A protein and the small-molecule ligand that binds it are described below.
Small molecule (SMILES): CC(=O)N[C@H]1[C@H](O[C@H]2[C@H](O)[C@@H](NC(C)=O)CO[C@@H]2CO)O[C@H](CO)[C@@H](O)[C@@H]1O

Sequence of chain 1.A:
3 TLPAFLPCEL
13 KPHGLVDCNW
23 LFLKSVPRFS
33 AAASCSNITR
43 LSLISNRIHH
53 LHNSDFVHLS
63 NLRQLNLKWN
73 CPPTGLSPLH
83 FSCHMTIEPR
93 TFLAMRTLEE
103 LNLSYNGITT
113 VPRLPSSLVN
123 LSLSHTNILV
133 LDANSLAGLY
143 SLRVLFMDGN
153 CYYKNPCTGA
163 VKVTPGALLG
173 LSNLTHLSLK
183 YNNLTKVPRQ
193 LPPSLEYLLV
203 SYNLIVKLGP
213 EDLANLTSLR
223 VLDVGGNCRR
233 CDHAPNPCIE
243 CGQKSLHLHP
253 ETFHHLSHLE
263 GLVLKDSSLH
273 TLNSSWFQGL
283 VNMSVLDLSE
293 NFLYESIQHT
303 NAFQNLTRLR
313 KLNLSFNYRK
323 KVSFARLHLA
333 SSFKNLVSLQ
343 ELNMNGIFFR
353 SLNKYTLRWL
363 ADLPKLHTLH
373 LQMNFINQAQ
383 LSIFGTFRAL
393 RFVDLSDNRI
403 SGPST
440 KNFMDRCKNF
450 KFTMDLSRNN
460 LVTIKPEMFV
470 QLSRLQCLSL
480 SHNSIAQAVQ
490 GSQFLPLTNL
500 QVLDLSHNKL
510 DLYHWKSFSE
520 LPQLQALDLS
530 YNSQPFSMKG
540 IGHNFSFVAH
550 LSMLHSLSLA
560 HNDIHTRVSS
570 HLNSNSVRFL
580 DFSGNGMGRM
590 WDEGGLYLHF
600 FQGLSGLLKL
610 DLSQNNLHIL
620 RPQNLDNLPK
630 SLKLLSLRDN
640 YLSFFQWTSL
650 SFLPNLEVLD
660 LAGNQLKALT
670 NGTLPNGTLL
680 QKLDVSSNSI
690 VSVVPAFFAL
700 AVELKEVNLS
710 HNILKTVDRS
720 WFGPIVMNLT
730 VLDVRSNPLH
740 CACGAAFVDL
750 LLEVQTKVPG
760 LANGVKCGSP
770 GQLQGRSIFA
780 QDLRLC

Binding-site contacts:
Ligand atom O6 contacts residue TRP514 of chain 1.A at 4.2 Å.
Ligand atom N2 contacts residue SER568 of chain 1.A at 4.3 Å.
Ligand atom C2 contacts residue ASN543 of chain 1.A at 2.4 Å.
Ligand atom C3 contacts residue ASN543 of chain 1.A at 3.8 Å.
Ligand atom C5 contacts residue SER545 of chain 1.A at 4.0 Å.
Ligand atom C5 contacts residue ASN543 of chain 1.A at 3.6 Å.
Ligand atom C8 contacts residue DT1 of chain 1.F at 3.8 Å.
Ligand atom C1 contacts residue ASN543 of chain 1.A at 1.4 Å.
Ligand atom C8 contacts residue SER568 of chain 1.A at 4.0 Å.
Ligand atom O5 contacts residue ASN543 of chain 1.A at 2.3 Å (h-bond).
Ligand atom C6 contacts residue SER545 of chain 1.A at 4.1 Å.
Ligand atom C4 contacts residue ASN543 of chain 1.A at 4.2 Å.
Ligand atom N2 contacts residue ASN543 of chain 1.A at 3.0 Å (h-bond).
Ligand atom O5 contacts residue SER545 of chain 1.A at 3.6 Å.
Ligand atom C7 contacts residue ASN543 of chain 1.A at 3.4 Å.
Ligand atom C7 contacts residue DT1 of chain 1.F at 4.2 Å.
Ligand atom O7 contacts residue ASN543 of chain 1.A at 3.4 Å (h-bond).
Ligand atom O7 contacts residue DT1 of chain 1.F at 3.6 Å.
Ligand atom C1 contacts residue SER545 of chain 1.A at 4.0 Å.